Binding-site contacts:
Ligand atom C10 contacts residue PHE285 of chain 2.A at 3.6 Å (hydrophobic).
Ligand atom O5 contacts residue TYR613 of chain 2.A at 3.5 Å (h-bond).
Ligand atom C6 contacts residue GLY612 of chain 2.A at 3.4 Å.
Ligand atom CL1 contacts residue GLU572 of chain 2.A at 3.5 Å.
Ligand atom C23 contacts residue GLU382 of chain 2.A at 3.6 Å.
Ligand atom O5 contacts residue GLY612 of chain 2.A at 3.8 Å.
Ligand atom C21 contacts residue GLU382 of chain 2.A at 3.7 Å.
Ligand atom C10 contacts residue TYR613 of chain 2.A at 3.7 Å (hydrophobic).
Ligand atom C6 contacts residue TYR613 of chain 2.A at 3.8 Å (hydrophobic).
Ligand atom C4 contacts residue PHE285 of chain 2.A at 3.4 Å (hydrophobic).
Ligand atom C25 contacts residue GLU382 of chain 2.A at 3.5 Å.
Ligand atom C3 contacts residue TYR613 of chain 2.A at 3.6 Å (hydrophobic).
Ligand atom C5 contacts residue PHE285 of chain 2.A at 3.5 Å (hydrophobic).
Ligand atom C22 contacts residue GLU382 of chain 2.A at 3.7 Å.
Ligand atom O5 contacts residue ALA610 of chain 2.A at 3.5 Å.
Ligand atom C5 contacts residue TYR613 of chain 2.A at 3.7 Å (hydrophobic).
Ligand atom C6 contacts residue PHE285 of chain 2.A at 3.8 Å (hydrophobic).
Ligand atom C7 contacts residue PHE285 of chain 2.A at 3.8 Å (hydrophobic).
Ligand atom C3 contacts residue PHE285 of chain 2.A at 3.5 Å (hydrophobic).
Ligand atom C24 contacts residue LEU380 of chain 2.A at 3.8 Å (hydrophobic).
Ligand atom O4 contacts residue TYR613 of chain 2.A at 3.6 Å.
Ligand atom C9 contacts residue PHE285 of chain 2.A at 3.4 Å (hydrophobic).
Ligand atom C26 contacts residue GLU382 of chain 2.A at 3.6 Å.
Ligand atom C22 contacts residue TYR613 of chain 2.A at 3.7 Å (hydrophobic).
Ligand atom C4 contacts residue TYR613 of chain 2.A at 3.5 Å (hydrophobic).
Ligand atom C25 contacts residue LEU380 of chain 2.A at 3.8 Å (hydrophobic).
Ligand atom C24 contacts residue GLU382 of chain 2.A at 3.5 Å.
Ligand atom C26 contacts residue HIS571 of chain 2.A at 3.9 Å.
Ligand atom O1 contacts residue PHE285 of chain 2.A at 3.5 Å.
Ligand atom C2 contacts residue TYR613 of chain 2.A at 3.9 Å (hydrophobic).
Ligand atom O4 contacts residue ALA610 of chain 2.A at 3.4 Å.
Ligand atom O4 contacts residue PHE285 of chain 2.A at 3.6 Å.
Ligand atom C25 contacts residue ASN284 of chain 2.A at 3.5 Å.
Ligand atom CL1 contacts residue TYR613 of chain 2.A at 3.3 Å.
Ligand atom C13 contacts residue PHE285 of chain 2.A at 4.0 Å (hydrophobic).
Ligand atom O5 contacts residue PHE285 of chain 2.A at 3.8 Å.
Ligand atom C2 contacts residue PHE285 of chain 2.A at 3.5 Å (hydrophobic).
Ligand atom C8 contacts residue PHE285 of chain 2.A at 3.7 Å (hydrophobic).
Ligand atom C26 contacts residue ASN284 of chain 2.A at 3.3 Å.
Ligand atom C23 contacts residue ARG770 of chain 2.A at 3.9 Å.

Sequence of chain 2.A:
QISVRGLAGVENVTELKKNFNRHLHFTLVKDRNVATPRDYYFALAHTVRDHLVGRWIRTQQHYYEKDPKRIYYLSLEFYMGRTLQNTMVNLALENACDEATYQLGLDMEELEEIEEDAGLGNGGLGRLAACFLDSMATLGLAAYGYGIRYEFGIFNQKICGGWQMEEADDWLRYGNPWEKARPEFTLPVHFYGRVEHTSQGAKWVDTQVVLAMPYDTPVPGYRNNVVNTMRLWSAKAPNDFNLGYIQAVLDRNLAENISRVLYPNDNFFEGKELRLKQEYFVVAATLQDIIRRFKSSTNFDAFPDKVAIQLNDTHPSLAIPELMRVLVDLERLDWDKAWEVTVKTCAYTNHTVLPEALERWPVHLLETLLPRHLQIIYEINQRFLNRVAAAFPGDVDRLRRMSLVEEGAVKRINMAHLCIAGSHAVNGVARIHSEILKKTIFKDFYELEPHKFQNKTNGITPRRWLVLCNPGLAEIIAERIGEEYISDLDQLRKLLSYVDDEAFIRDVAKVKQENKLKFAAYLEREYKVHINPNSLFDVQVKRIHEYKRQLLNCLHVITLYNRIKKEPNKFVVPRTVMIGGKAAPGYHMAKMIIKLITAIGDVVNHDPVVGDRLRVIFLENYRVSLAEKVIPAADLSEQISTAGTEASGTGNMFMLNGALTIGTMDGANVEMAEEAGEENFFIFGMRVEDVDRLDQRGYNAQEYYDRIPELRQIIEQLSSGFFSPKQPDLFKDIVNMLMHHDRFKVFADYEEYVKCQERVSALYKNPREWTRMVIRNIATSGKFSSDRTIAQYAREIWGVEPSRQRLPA

The protein below binds the small molecule below.
Small molecule (SMILES): CN1CC[C@H](c2c(O)cc(O)c3c(=O)cc(-c4ccccc4Cl)oc23)[C@H](O)C1